Sequence of chain 1.A:
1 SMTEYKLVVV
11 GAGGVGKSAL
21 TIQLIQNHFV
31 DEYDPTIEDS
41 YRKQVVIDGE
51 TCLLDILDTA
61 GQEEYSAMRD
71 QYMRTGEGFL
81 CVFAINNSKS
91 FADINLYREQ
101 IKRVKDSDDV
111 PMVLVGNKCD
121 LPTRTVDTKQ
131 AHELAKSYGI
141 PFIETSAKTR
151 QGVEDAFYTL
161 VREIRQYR

This protein binds this small molecule.
Small molecule (SMILES): Nc1nc2c(ncn2[C@@H]2O[C@H](CO[P](=O)(O)O[P](=O)(O)NP(=O)(O)O)[C@@H](O)[C@H]2O)c(=O)[nH]1

Binding-site contacts:
Ligand atom O2B contacts residue LYS17 of chain 1.A at 3.5 Å (salt-bridge).
Ligand atom O3' contacts residue ASP31 of chain 1.A at 2.9 Å (salt-bridge).
Ligand atom O1B contacts residue GLY14 of chain 1.A at 3.4 Å (h-bond).
Ligand atom O4' contacts residue LYS118 of chain 1.A at 3.0 Å (salt-bridge).
Ligand atom O6 contacts residue LYS148 of chain 1.A at 3.4 Å (salt-bridge).
Ligand atom C8 contacts residue ALA19 of chain 1.A at 3.5 Å (hydrophobic).
Ligand atom O3G contacts residue PRO35 of chain 1.A at 3.3 Å.
Ligand atom O2B contacts residue MG1 of chain 1.F at 2.0 Å.
Ligand atom O1B contacts residue GLY16 of chain 1.A at 3.0 Å (h-bond).
Ligand atom N2 contacts residue LEU121 of chain 1.A at 3.4 Å.
Ligand atom N3B contacts residue MG1 of chain 1.F at 3.4 Å.
Ligand atom O2G contacts residue LYS17 of chain 1.A at 2.8 Å (salt-bridge).
Ligand atom O1G contacts residue THR36 of chain 1.A at 2.8 Å (h-bond).
Ligand atom O1B contacts residue VAL15 of chain 1.A at 3.2 Å (h-bond).
Ligand atom N1 contacts residue ASP120 of chain 1.A at 2.7 Å (salt-bridge).
Ligand atom O2' contacts residue VAL30 of chain 1.A at 2.6 Å (h-bond).
Ligand atom PG contacts residue MG1 of chain 1.F at 3.2 Å.
Ligand atom O6 contacts residue ASN117 of chain 1.A at 3.4 Å (h-bond).
Ligand atom O2' contacts residue ASP31 of chain 1.A at 3.1 Å (salt-bridge).
Ligand atom O1G contacts residue MG1 of chain 1.F at 2.1 Å.
Ligand atom N7 contacts residue ASN117 of chain 1.A at 3.2 Å (h-bond).
Ligand atom O2' contacts residue PHE29 of chain 1.A at 3.2 Å.
Ligand atom O1A contacts residue SER18 of chain 1.A at 3.4 Å (h-bond).
Ligand atom C4 contacts residue PHE29 of chain 1.A at 3.5 Å (hydrophobic).
Ligand atom O6 contacts residue LYS118 of chain 1.A at 3.3 Å.
Ligand atom O3A contacts residue GLY14 of chain 1.A at 3.5 Å.
Ligand atom O2G contacts residue GLY61 of chain 1.A at 2.8 Å (h-bond).
Ligand atom C6 contacts residue ASP120 of chain 1.A at 3.5 Å.
Ligand atom N3B contacts residue GLY14 of chain 1.A at 3.0 Å (h-bond).
Ligand atom O2B contacts residue SER18 of chain 1.A at 3.0 Å (h-bond).
Ligand atom O1A contacts residue ALA19 of chain 1.A at 2.8 Å (h-bond).
Ligand atom PB contacts residue MG1 of chain 1.F at 3.2 Å.
Ligand atom N2 contacts residue ASP120 of chain 1.A at 2.8 Å (salt-bridge).
Ligand atom O6 contacts residue ASP120 of chain 1.A at 3.4 Å (salt-bridge).
Ligand atom O2G contacts residue GLY13 of chain 1.A at 3.4 Å.
Ligand atom C2' contacts residue VAL30 of chain 1.A at 3.4 Å (hydrophobic).
Ligand atom O6 contacts residue ALA147 of chain 1.A at 2.9 Å (h-bond).
Ligand atom O1A contacts residue GLY16 of chain 1.A at 3.4 Å.
Ligand atom O3A contacts residue GLY16 of chain 1.A at 3.2 Å (h-bond).
Ligand atom O1B contacts residue LYS17 of chain 1.A at 2.8 Å (salt-bridge).